This small molecule binds to this protein.
Small molecule (SMILES): O=C(O)c1ccnc(C(=O)O)c1

Sequence of chain 2.A:
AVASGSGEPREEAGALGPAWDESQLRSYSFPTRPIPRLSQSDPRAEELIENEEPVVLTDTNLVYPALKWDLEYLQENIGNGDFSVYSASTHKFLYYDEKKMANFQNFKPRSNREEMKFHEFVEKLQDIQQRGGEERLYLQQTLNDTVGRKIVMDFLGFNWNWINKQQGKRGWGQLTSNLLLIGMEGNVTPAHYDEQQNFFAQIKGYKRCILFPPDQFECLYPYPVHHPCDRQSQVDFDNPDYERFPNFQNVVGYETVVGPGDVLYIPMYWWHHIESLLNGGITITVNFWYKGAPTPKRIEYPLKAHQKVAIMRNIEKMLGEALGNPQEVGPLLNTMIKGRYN

Binding-site contacts:
Ligand atom N1 contacts residue HIS279 of chain 2.A at 3.5 Å (h-bond).
Ligand atom C21 contacts residue ASN294 of chain 2.A at 3.7 Å.
Ligand atom C41 contacts residue LEU188 of chain 2.A at 3.8 Å (hydrophobic).
Ligand atom O22 contacts residue ASN205 of chain 2.A at 2.9 Å (h-bond).
Ligand atom O21 contacts residue GOL1 of chain 2.G at 3.5 Å (h-bond).
Ligand atom O42 contacts residue TYR145 of chain 2.A at 2.4 Å (h-bond).
Ligand atom O41 contacts residue PHE207 of chain 2.A at 3.2 Å.
Ligand atom C41 contacts residue TYR145 of chain 2.A at 3.2 Å (hydrophobic).
Ligand atom C5 contacts residue THR196 of chain 2.A at 3.6 Å.
Ligand atom C3 contacts residue ILE281 of chain 2.A at 3.9 Å (hydrophobic).
Ligand atom C5 contacts residue ILE281 of chain 2.A at 3.8 Å (hydrophobic).
Ligand atom C2 contacts residue GOL1 of chain 2.G at 3.9 Å.
Ligand atom O21 contacts residue TRP296 of chain 2.A at 3.4 Å (h-bond).
Ligand atom O22 contacts residue TRP296 of chain 2.A at 3.7 Å.
Ligand atom O41 contacts residue ILE281 of chain 2.A at 3.5 Å.
Ligand atom C6 contacts residue GOL1 of chain 2.G at 3.8 Å.
Ligand atom N1 contacts residue GOL1 of chain 2.G at 3.2 Å (h-bond).
Ligand atom O41 contacts residue LEU188 of chain 2.A at 3.7 Å.
Ligand atom O41 contacts residue LYS214 of chain 2.A at 2.6 Å (salt-bridge).
Ligand atom C6 contacts residue FE21 of chain 2.B at 3.1 Å.
Ligand atom O42 contacts residue THR196 of chain 2.A at 3.0 Å (h-bond).
Ligand atom C21 contacts residue GOL1 of chain 2.G at 3.9 Å.
Ligand atom C6 contacts residue THR196 of chain 2.A at 3.6 Å.
Ligand atom O21 contacts residue ASN205 of chain 2.A at 3.0 Å (h-bond).
Ligand atom C41 contacts residue ILE281 of chain 2.A at 3.8 Å (hydrophobic).
Ligand atom C21 contacts residue ASN205 of chain 2.A at 3.3 Å.
Ligand atom O22 contacts residue ASN294 of chain 2.A at 2.7 Å (h-bond).
Ligand atom O21 contacts residue HIS279 of chain 2.A at 3.3 Å (h-bond).
Ligand atom C4 contacts residue ILE281 of chain 2.A at 3.7 Å (hydrophobic).
Ligand atom O42 contacts residue ILE281 of chain 2.A at 3.8 Å.
Ligand atom N1 contacts residue FE21 of chain 2.B at 2.1 Å.
Ligand atom O21 contacts residue ASP201 of chain 2.A at 2.8 Å (salt-bridge).
Ligand atom C6 contacts residue HIS199 of chain 2.A at 3.2 Å.
Ligand atom O42 contacts residue LYS214 of chain 2.A at 3.8 Å.
Ligand atom C21 contacts residue FE21 of chain 2.B at 2.9 Å.
Ligand atom O21 contacts residue FE21 of chain 2.B at 2.2 Å.
Ligand atom C41 contacts residue LYS214 of chain 2.A at 3.6 Å.
Ligand atom C2 contacts residue FE21 of chain 2.B at 2.9 Å.
Ligand atom N1 contacts residue HIS199 of chain 2.A at 3.1 Å (h-bond).
Ligand atom O41 contacts residue TYR145 of chain 2.A at 3.4 Å (h-bond).